Binding-site contacts:
Ligand atom O contacts residue ASN1069 of chain 1.A at 3.0 Å (h-bond).
Ligand atom CG contacts residue ILE1045 of chain 1.A at 3.5 Å (hydrophobic).
Ligand atom CG contacts residue GLU1228 of chain 1.MA at 3.1 Å.
Ligand atom CG2 contacts residue PHE1068 of chain 1.A at 3.6 Å (hydrophobic).
Ligand atom NH2 contacts residue ASP1073 of chain 1.A at 3.1 Å (salt-bridge).
Ligand atom OG1 contacts residue ARG1049 of chain 1.A at 2.9 Å (salt-bridge).
Ligand atom CD1 contacts residue ARG1044 of chain 1.A at 3.1 Å.
Ligand atom O contacts residue ARG1049 of chain 1.A at 3.7 Å.
Ligand atom CD1 contacts residue PHE1068 of chain 1.A at 3.4 Å (hydrophobic).
Ligand atom CD1 contacts residue ILE1053 of chain 1.A at 3.4 Å (hydrophobic).
Ligand atom CA contacts residue ASN1069 of chain 1.A at 3.5 Å.
Ligand atom O contacts residue ARG1049 of chain 1.A at 3.7 Å.
Ligand atom CA contacts residue THR1065 of chain 1.A at 3.6 Å.
Ligand atom CG1 contacts residue PHE1068 of chain 1.A at 3.4 Å (hydrophobic).
Ligand atom CE1 contacts residue ARG1044 of chain 1.A at 3.5 Å.
Ligand atom C contacts residue ASN1069 of chain 1.A at 3.2 Å.
Ligand atom CE contacts residue GLU1228 of chain 1.MA at 2.5 Å.
Ligand atom CG contacts residue GLU1052 of chain 1.A at 3.2 Å.
Ligand atom NH1 contacts residue ASN1069 of chain 1.A at 2.8 Å (h-bond).
Ligand atom O contacts residue ILE1045 of chain 1.A at 3.6 Å.
Ligand atom CD contacts residue GLN1074 of chain 1.A at 3.5 Å.
Ligand atom O contacts residue ARG1049 of chain 1.A at 3.7 Å.
Ligand atom N contacts residue GLN1074 of chain 1.A at 3.2 Å (h-bond).
Ligand atom CD1 contacts residue THR1065 of chain 1.A at 3.5 Å.
Ligand atom O contacts residue ASN1069 of chain 1.A at 3.3 Å (h-bond).
Ligand atom CD contacts residue GLU1228 of chain 1.MA at 3.0 Å.
Ligand atom CZ contacts residue ARG1044 of chain 1.A at 3.2 Å.
Ligand atom N contacts residue ASN1069 of chain 1.A at 2.9 Å (h-bond).
Ligand atom NH1 contacts residue ASP1073 of chain 1.A at 3.6 Å.
Ligand atom O contacts residue GLN1074 of chain 1.A at 3.0 Å (h-bond).
Ligand atom O contacts residue THR1065 of chain 1.A at 3.2 Å.
Ligand atom CD2 contacts residue ILE1045 of chain 1.A at 3.7 Å (hydrophobic).
Ligand atom CB contacts residue GLN1074 of chain 1.A at 3.5 Å.
Ligand atom CE contacts residue LYS1225 of chain 1.MA at 2.8 Å.
Ligand atom NZ contacts residue LYS1225 of chain 1.MA at 2.1 Å.
Ligand atom NZ contacts residue GLU1228 of chain 1.MA at 2.9 Å.
Ligand atom CB contacts residue GLU1052 of chain 1.A at 3.1 Å.
Ligand atom N contacts residue THR1065 of chain 1.A at 3.2 Å (h-bond).
Ligand atom O contacts residue THR1065 of chain 1.A at 3.6 Å.
Ligand atom NZ contacts residue ASP1073 of chain 1.A at 3.0 Å (salt-bridge).

This protein binds this small molecule.
Small molecule (SMILES): CC[C@H](C)[C@H](NC(=O)[C@@H](NC(=O)[C@H](CC(C)C)NC(=O)[C@@H](N)CCCCN)C(C)C)C(=O)N[C@@H](CC(N)=O)C(=O)N[C@@H](CCCCN)C(=O)N[C@@H](CC(=O)O)C(=O)N[C@@H](CCSC)C(=O)N[C@@H](CCCN=C(N)N)C(=O)N[C@H](C(=O)N[C@@H](CC(=O)O)C(=O)N[C@@H](CC(C)C)C(=O)N[C@@H](Cc1ccccc1)C(=O)N[C@@H](CO)C(=O)N1CCC[C@H]1C(=O)N1CCC[C@H]1C(=O)N[C@H](C=O)CC(N)=O)[C@@H](C)O

Sequence of chain 1.A:
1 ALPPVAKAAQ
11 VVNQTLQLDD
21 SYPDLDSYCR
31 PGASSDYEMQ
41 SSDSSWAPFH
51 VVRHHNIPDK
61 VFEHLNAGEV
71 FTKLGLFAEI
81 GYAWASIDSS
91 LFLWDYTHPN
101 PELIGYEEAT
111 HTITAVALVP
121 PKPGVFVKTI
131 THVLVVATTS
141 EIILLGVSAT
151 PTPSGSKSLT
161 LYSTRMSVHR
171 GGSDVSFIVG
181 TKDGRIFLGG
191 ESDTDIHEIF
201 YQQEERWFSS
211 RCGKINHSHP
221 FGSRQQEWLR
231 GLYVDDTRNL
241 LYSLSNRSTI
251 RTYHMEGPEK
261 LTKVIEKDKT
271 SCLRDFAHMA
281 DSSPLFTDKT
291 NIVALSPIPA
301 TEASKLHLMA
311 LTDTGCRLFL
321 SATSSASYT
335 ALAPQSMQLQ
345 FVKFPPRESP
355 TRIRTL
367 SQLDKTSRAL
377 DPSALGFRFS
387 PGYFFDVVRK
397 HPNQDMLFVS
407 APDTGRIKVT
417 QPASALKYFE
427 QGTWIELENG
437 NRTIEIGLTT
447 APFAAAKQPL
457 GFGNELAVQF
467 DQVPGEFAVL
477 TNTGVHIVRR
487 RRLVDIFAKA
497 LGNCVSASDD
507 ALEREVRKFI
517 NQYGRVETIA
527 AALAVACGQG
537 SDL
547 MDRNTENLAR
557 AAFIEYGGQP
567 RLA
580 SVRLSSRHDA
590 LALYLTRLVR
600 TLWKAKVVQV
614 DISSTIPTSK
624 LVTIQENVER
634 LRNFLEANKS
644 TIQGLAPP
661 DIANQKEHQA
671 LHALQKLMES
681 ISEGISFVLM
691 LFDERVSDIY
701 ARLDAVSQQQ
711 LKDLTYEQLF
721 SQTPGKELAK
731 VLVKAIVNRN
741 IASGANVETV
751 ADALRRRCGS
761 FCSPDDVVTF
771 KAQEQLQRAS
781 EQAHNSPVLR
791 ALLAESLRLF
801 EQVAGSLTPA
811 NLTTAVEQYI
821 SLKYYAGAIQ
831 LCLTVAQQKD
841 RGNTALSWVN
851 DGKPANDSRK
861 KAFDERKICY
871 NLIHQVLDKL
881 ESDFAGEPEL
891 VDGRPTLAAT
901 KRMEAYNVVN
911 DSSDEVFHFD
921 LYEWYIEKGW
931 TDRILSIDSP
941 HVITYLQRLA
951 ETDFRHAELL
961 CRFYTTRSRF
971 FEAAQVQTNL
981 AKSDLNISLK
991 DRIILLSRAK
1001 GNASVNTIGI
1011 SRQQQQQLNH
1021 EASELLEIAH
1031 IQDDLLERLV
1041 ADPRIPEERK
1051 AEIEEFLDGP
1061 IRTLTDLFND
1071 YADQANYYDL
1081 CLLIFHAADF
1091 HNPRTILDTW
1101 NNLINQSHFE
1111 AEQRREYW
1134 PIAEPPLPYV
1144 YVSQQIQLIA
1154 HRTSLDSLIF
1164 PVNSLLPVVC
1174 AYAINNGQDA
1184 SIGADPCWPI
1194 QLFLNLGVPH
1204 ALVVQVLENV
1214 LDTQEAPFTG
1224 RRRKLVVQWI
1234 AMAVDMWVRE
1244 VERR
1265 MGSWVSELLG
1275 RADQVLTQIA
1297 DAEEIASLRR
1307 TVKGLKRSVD

Sequence of chain 1.MA:
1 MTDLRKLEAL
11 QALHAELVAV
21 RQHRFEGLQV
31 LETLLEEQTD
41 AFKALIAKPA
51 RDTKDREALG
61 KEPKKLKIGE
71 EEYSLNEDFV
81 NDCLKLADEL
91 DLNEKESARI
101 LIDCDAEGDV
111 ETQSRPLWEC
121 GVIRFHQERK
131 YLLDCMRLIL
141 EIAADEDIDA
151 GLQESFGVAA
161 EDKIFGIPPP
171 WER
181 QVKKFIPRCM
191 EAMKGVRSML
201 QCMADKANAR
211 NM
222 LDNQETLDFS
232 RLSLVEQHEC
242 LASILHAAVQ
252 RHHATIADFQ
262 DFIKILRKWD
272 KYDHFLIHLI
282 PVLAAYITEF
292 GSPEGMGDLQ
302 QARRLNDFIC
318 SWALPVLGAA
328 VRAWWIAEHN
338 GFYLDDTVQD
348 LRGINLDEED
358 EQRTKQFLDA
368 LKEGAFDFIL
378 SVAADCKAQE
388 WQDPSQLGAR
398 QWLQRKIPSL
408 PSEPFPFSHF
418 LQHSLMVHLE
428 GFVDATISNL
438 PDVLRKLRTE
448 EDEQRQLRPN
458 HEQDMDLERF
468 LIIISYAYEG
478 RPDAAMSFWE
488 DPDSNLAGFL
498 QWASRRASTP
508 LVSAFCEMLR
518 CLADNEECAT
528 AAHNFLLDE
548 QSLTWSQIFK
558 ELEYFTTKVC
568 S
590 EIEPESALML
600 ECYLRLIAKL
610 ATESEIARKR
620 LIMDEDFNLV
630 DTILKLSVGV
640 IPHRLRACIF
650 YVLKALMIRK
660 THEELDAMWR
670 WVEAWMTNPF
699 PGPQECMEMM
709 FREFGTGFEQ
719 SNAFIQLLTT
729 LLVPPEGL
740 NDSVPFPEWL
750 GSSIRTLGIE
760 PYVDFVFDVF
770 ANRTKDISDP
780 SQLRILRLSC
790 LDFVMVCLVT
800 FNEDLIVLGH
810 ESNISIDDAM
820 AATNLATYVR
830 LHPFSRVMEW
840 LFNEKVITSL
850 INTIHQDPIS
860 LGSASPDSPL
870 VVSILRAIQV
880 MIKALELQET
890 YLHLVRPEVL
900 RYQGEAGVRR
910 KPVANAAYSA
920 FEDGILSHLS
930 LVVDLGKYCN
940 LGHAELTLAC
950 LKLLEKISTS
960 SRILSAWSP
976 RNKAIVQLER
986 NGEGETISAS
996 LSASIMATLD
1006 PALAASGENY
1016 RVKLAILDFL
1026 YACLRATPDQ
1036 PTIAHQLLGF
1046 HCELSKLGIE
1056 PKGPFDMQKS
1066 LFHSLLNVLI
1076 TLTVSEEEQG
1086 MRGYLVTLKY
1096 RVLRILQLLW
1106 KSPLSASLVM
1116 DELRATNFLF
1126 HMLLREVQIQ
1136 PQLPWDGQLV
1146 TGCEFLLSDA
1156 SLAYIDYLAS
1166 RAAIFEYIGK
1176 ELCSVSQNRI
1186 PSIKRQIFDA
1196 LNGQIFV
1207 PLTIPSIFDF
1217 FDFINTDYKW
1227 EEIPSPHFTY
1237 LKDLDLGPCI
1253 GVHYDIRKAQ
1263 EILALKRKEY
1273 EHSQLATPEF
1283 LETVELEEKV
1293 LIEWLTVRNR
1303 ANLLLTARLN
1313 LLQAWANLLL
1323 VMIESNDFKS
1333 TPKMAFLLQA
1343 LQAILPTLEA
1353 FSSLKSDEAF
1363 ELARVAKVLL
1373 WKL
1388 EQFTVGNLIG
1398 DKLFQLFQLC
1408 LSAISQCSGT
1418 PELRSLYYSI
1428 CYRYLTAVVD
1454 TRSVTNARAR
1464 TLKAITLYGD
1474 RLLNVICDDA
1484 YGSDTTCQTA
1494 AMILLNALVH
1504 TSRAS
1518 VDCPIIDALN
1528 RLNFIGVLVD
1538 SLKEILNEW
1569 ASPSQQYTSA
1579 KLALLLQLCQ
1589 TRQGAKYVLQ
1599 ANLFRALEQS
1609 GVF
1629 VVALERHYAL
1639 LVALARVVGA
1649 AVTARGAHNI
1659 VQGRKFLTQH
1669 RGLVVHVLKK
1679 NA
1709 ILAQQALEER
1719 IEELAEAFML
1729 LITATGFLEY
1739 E